Binding-site contacts:
Ligand atom NH1 contacts residue PHE31 of chain 44.N at 3.0 Å.
Ligand atom CZ contacts residue PHE31 of chain 44.N at 4.3 Å (hydrophobic).
Ligand atom CD2 contacts residue VAL56 of chain 44.O at 3.8 Å (hydrophobic).
Ligand atom N contacts residue PRO52 of chain 44.O at 4.0 Å.
Ligand atom CZ contacts residue PHE31 of chain 44.N at 4.2 Å (hydrophobic).
Ligand atom NH2 contacts residue THR602 of chain 44.O at 4.4 Å.
Ligand atom OG1 contacts residue PRO48 of chain 44.O at 3.1 Å.
Ligand atom C contacts residue VAL50 of chain 44.O at 3.6 Å (hydrophobic).
Ligand atom CD2 contacts residue HIS54 of chain 44.O at 4.4 Å.
Ligand atom CB contacts residue PRO52 of chain 44.O at 3.8 Å (hydrophobic).
Ligand atom C contacts residue PRO52 of chain 44.O at 4.2 Å (hydrophobic).
Ligand atom OG1 contacts residue THR49 of chain 44.O at 4.2 Å.
Ligand atom CB contacts residue VAL56 of chain 44.O at 4.2 Å (hydrophobic).
Ligand atom CB contacts residue TYR38 of chain 44.N at 3.6 Å (hydrophobic).
Ligand atom O contacts residue VAL50 of chain 44.O at 3.7 Å.
Ligand atom N contacts residue VAL50 of chain 44.O at 3.6 Å (h-bond).
Ligand atom O contacts residue PRO52 of chain 44.O at 4.0 Å.
Ligand atom NH1 contacts residue GLY27 of chain 44.N at 4.4 Å.
Ligand atom CD2 contacts residue ASP55 of chain 44.O at 3.8 Å.
Ligand atom CA contacts residue ALA51 of chain 44.O at 4.4 Å (hydrophobic).
Ligand atom CE2 contacts residue THR599 of chain 44.O at 4.2 Å.
Ligand atom C contacts residue PRO48 of chain 44.O at 3.9 Å (hydrophobic).
Ligand atom O contacts residue THR49 of chain 44.O at 4.2 Å.
Ligand atom NH2 contacts residue MET606 of chain 44.O at 4.2 Å.
Ligand atom CD1 contacts residue TYR38 of chain 44.N at 4.4 Å (hydrophobic).
Ligand atom O contacts residue ALA34 of chain 44.N at 4.1 Å.
Ligand atom CB contacts residue THR49 of chain 44.O at 4.0 Å.
Ligand atom CB contacts residue PRO48 of chain 44.O at 3.9 Å (hydrophobic).
Ligand atom O contacts residue PRO48 of chain 44.O at 3.4 Å.
Ligand atom CA contacts residue VAL50 of chain 44.O at 3.0 Å (hydrophobic).
Ligand atom CA contacts residue PRO48 of chain 44.O at 4.2 Å (hydrophobic).
Ligand atom CD1 contacts residue ALA34 of chain 44.N at 4.3 Å (hydrophobic).
Ligand atom CE2 contacts residue ASP55 of chain 44.O at 3.6 Å.
Ligand atom CG contacts residue TYR38 of chain 44.N at 3.7 Å (hydrophobic).
Ligand atom CA contacts residue PRO52 of chain 44.O at 4.1 Å (hydrophobic).
Ligand atom CB contacts residue ALA34 of chain 44.N at 4.3 Å (hydrophobic).
Ligand atom NH1 contacts residue MET606 of chain 44.O at 4.0 Å.
Ligand atom CD2 contacts residue TYR38 of chain 44.N at 3.8 Å (hydrophobic).
Ligand atom N contacts residue VAL50 of chain 44.O at 4.2 Å.
Ligand atom O contacts residue GLY17 of chain 44.O at 4.0 Å.

Sequence of chain 44.N:
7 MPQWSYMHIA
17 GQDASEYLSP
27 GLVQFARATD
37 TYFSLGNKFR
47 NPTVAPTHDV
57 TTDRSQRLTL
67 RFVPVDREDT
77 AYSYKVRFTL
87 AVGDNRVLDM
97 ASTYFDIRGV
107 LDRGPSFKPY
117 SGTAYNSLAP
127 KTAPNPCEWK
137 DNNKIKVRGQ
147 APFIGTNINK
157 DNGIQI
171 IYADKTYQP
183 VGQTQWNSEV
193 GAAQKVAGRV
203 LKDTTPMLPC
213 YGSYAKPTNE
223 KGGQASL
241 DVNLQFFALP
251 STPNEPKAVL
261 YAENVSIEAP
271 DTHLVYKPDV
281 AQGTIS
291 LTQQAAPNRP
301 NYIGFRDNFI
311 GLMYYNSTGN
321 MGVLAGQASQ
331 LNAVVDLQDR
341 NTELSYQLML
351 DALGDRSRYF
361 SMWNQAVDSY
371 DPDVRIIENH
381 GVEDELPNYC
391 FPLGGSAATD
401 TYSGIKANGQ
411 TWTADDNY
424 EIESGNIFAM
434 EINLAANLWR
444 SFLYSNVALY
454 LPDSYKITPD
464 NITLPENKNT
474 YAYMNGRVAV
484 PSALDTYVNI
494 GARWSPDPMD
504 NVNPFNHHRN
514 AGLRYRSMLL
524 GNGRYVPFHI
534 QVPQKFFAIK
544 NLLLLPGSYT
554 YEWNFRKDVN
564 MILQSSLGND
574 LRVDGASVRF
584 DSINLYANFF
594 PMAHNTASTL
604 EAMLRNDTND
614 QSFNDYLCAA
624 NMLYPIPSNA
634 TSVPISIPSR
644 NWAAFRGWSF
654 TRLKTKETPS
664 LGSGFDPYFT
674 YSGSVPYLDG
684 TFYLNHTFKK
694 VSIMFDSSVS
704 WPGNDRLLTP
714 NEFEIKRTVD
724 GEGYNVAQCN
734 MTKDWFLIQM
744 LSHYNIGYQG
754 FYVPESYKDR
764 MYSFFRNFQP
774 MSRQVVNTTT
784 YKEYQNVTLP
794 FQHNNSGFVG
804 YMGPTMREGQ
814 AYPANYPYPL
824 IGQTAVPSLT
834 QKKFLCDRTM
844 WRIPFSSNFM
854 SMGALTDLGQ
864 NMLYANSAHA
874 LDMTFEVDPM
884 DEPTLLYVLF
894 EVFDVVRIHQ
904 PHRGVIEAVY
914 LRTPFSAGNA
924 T

Sequence of chain 44.P:
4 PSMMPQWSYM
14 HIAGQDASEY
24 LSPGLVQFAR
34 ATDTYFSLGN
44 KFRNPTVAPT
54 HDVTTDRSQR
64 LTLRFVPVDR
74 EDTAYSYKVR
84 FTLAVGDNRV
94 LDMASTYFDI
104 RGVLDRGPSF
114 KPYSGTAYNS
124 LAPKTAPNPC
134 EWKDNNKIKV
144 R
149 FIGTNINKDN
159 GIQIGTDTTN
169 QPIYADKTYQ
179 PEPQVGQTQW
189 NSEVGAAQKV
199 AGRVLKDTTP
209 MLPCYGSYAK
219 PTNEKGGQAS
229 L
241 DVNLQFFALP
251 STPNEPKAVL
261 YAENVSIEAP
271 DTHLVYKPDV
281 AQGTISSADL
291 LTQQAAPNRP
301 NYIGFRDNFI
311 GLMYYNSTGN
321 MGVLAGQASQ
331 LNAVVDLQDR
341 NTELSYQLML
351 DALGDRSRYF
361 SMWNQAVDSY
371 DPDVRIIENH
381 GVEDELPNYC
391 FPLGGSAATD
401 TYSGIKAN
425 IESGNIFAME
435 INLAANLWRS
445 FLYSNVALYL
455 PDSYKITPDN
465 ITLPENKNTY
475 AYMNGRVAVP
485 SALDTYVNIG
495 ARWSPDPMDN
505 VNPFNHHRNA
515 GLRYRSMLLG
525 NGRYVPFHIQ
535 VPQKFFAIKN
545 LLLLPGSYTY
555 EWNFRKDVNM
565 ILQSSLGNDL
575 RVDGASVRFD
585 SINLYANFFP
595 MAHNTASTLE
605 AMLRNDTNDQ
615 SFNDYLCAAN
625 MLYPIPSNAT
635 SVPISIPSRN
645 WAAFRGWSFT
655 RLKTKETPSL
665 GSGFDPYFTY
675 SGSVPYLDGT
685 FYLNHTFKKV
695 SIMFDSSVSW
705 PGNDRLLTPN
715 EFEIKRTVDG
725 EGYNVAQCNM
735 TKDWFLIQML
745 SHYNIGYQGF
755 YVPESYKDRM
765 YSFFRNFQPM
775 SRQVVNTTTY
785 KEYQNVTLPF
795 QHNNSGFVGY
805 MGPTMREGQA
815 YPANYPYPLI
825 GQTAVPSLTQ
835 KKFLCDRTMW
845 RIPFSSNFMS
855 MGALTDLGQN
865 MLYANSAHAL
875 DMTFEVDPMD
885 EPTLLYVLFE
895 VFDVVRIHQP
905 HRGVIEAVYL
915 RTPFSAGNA

A small-molecule ligand and the protein it binds are described below.
Small molecule (SMILES): CSCC[C@H](NC(=O)[C@H](Cc1ccccc1)NC(=O)[C@H]1CCCN1C(=O)[C@@H](N)CCCN=C(N)N)C(=O)NCC(=O)N[C@@H](C=O)[C@@H](C)O

Sequence of chain 44.O:
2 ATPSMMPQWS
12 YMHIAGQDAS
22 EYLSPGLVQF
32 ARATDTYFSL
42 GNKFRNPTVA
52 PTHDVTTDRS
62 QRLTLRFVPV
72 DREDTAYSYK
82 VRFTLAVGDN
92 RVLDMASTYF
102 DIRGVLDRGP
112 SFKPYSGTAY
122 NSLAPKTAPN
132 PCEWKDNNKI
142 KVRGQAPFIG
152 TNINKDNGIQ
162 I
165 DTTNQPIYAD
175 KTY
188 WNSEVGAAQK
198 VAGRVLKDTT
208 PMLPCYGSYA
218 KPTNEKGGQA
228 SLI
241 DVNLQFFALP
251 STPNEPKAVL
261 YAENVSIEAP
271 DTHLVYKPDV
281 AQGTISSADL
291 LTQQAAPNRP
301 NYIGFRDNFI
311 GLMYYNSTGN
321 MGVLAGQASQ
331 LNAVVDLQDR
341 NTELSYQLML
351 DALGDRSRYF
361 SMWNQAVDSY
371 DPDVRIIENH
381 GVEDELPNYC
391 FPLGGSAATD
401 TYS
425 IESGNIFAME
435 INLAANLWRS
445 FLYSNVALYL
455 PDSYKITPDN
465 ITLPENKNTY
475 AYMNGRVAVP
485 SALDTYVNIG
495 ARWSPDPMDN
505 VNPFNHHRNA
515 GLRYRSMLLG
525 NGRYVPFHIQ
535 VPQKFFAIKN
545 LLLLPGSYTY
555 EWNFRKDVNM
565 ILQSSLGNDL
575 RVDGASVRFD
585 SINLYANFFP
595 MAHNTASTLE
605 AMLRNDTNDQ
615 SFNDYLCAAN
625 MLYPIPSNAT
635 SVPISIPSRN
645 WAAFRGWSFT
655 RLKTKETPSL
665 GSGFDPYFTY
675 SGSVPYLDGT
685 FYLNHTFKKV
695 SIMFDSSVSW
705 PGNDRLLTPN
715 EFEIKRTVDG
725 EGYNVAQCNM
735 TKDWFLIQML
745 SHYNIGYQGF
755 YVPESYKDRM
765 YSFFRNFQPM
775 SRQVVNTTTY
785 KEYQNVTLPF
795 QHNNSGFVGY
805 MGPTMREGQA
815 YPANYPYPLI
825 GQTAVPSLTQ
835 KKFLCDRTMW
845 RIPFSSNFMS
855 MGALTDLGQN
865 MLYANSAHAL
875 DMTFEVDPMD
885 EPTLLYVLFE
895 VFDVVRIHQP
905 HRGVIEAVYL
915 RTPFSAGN